Sequence of chain 1.A:
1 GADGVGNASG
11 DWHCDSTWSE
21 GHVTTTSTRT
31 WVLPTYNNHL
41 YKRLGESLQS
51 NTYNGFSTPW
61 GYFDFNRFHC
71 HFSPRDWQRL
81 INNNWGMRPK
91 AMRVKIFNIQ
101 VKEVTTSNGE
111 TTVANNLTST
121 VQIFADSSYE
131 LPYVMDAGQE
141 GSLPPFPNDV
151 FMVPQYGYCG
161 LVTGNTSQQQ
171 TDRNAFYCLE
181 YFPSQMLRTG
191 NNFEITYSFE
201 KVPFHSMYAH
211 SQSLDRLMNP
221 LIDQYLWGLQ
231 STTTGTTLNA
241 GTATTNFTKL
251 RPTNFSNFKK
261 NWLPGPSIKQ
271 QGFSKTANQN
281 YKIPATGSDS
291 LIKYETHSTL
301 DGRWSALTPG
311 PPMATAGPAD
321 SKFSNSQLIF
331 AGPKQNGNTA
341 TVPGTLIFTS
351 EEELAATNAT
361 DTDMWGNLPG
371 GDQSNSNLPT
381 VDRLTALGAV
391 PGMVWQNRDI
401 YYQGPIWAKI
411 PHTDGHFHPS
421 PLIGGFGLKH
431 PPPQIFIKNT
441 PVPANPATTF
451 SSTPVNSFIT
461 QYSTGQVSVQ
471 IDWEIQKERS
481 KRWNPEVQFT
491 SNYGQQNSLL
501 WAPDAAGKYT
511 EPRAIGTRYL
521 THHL

A protein and the small-molecule ligand that binds it are described below.
Small molecule (SMILES): Nc1ncnc2c1ncn2[C@H]1C[C@H](O)[C@@H](COP(=O)(O)O)O1

Binding-site contacts:
Ligand atom N7 contacts residue SER420 of chain 1.A at 3.9 Å.
Ligand atom C8 contacts residue HIS418 of chain 1.A at 3.7 Å.
Ligand atom N6 contacts residue PRO419 of chain 1.A at 3.4 Å (h-bond).
Ligand atom N9 contacts residue HIS418 of chain 1.A at 4.3 Å.
Ligand atom C6 contacts residue VAL202 of chain 1.A at 3.9 Å (hydrophobic).
Ligand atom C6 contacts residue SER420 of chain 1.A at 4.3 Å.
Ligand atom O2P contacts residue HIS416 of chain 1.A at 2.8 Å (h-bond).
Ligand atom O2P contacts residue PRO419 of chain 1.A at 4.2 Å.
Ligand atom C5 contacts residue PRO419 of chain 1.A at 3.7 Å (hydrophobic).
Ligand atom N3 contacts residue PRO419 of chain 1.A at 4.3 Å.
Ligand atom N1 contacts residue GLY427 of chain 1.A at 2.7 Å (h-bond).
Ligand atom O1P contacts residue HIS416 of chain 1.A at 4.2 Å.
Ligand atom C6 contacts residue PRO203 of chain 1.A at 4.4 Å (hydrophobic).
Ligand atom O4' contacts residue PRO419 of chain 1.A at 4.3 Å.
Ligand atom N9 contacts residue PRO203 of chain 1.A at 4.2 Å.
Ligand atom N6 contacts residue GLY427 of chain 1.A at 2.8 Å (h-bond).
Ligand atom N1 contacts residue VAL202 of chain 1.A at 3.7 Å.
Ligand atom C6 contacts residue GLY427 of chain 1.A at 3.7 Å.
Ligand atom C8 contacts residue PRO203 of chain 1.A at 4.4 Å (hydrophobic).
Ligand atom N1 contacts residue PRO419 of chain 1.A at 3.5 Å (h-bond).
Ligand atom P contacts residue HIS416 of chain 1.A at 4.0 Å.
Ligand atom C2 contacts residue GLY427 of chain 1.A at 3.4 Å.
Ligand atom C4 contacts residue PRO203 of chain 1.A at 4.2 Å (hydrophobic).
Ligand atom C2' contacts residue PRO203 of chain 1.A at 4.0 Å (hydrophobic).
Ligand atom C5 contacts residue PRO203 of chain 1.A at 4.3 Å (hydrophobic).
Ligand atom C5 contacts residue SER420 of chain 1.A at 4.3 Å.
Ligand atom N6 contacts residue GLY425 of chain 1.A at 4.1 Å.
Ligand atom N6 contacts residue VAL202 of chain 1.A at 4.0 Å.
Ligand atom C2 contacts residue VAL202 of chain 1.A at 4.3 Å (hydrophobic).
Ligand atom C2 contacts residue PRO419 of chain 1.A at 4.0 Å (hydrophobic).
Ligand atom N3 contacts residue PRO203 of chain 1.A at 4.4 Å.
Ligand atom N7 contacts residue HIS418 of chain 1.A at 4.4 Å.
Ligand atom N7 contacts residue PRO419 of chain 1.A at 4.3 Å.
Ligand atom C4 contacts residue PRO419 of chain 1.A at 4.2 Å (hydrophobic).
Ligand atom C6 contacts residue PRO419 of chain 1.A at 3.2 Å (hydrophobic).
Ligand atom C1' contacts residue HIS418 of chain 1.A at 4.1 Å.
Ligand atom O4' contacts residue HIS418 of chain 1.A at 4.1 Å.
Ligand atom N6 contacts residue SER420 of chain 1.A at 4.0 Å.
Ligand atom O5' contacts residue PRO419 of chain 1.A at 3.9 Å.
Ligand atom N6 contacts residue PHE426 of chain 1.A at 3.8 Å.